Sequence of chain 1.B:
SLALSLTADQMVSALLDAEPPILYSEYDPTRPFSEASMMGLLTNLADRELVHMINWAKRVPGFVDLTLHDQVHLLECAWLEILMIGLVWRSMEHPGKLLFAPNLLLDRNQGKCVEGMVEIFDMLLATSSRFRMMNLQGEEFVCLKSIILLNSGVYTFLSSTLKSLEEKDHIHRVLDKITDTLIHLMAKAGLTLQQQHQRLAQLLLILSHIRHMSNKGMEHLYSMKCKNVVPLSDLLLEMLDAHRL

Binding-site contacts:
Ligand atom OAC contacts residue MET47 of chain 1.B at 3.6 Å.
Ligand atom CAF contacts residue ALA54 of chain 1.B at 4.0 Å (hydrophobic).
Ligand atom CAK contacts residue LEU50 of chain 1.B at 3.8 Å (hydrophobic).
Ligand atom CAA contacts residue TRP87 of chain 1.B at 3.6 Å (hydrophobic).
Ligand atom CAG contacts residue LEU95 of chain 1.B at 4.1 Å (hydrophobic).
Ligand atom NAS contacts residue PHE108 of chain 1.B at 4.1 Å.
Ligand atom CAE contacts residue LEU95 of chain 1.B at 4.0 Å (hydrophobic).
Ligand atom CAJ contacts residue LEU229 of chain 1.B at 4.2 Å (hydrophobic).
Ligand atom OAC contacts residue LEU229 of chain 1.B at 3.2 Å (h-bond).
Ligand atom CAH contacts residue MET125 of chain 1.B at 3.5 Å (hydrophobic).
Ligand atom CAN contacts residue MET125 of chain 1.B at 4.2 Å (hydrophobic).
Ligand atom NAL contacts residue PHE108 of chain 1.B at 3.9 Å.
Ligand atom CAN contacts residue GLY225 of chain 1.B at 4.0 Å.
Ligand atom CAI contacts residue MET125 of chain 1.B at 3.6 Å (hydrophobic).
Ligand atom OAB contacts residue ARG98 of chain 1.B at 3.3 Å (salt-bridge).
Ligand atom CAJ contacts residue MET47 of chain 1.B at 4.1 Å (hydrophobic).
Ligand atom OAB contacts residue LEU91 of chain 1.B at 3.9 Å.
Ligand atom OAB contacts residue GLU57 of chain 1.B at 2.4 Å (salt-bridge).
Ligand atom OAC contacts residue GLY225 of chain 1.B at 3.6 Å.
Ligand atom CAD contacts residue LEU50 of chain 1.B at 4.1 Å (hydrophobic).
Ligand atom CAF contacts residue LEU50 of chain 1.B at 3.6 Å (hydrophobic).
Ligand atom CAM contacts residue ARG98 of chain 1.B at 4.2 Å.
Ligand atom CAN contacts residue LEU229 of chain 1.B at 4.1 Å (hydrophobic).
Ligand atom CAM contacts residue GLU57 of chain 1.B at 3.1 Å.
Ligand atom CAH contacts residue HIS228 of chain 1.B at 3.5 Å.
Ligand atom CAG contacts residue PHE108 of chain 1.B at 3.9 Å (hydrophobic).
Ligand atom CAN contacts residue MET47 of chain 1.B at 4.0 Å (hydrophobic).
Ligand atom OAC contacts residue HIS228 of chain 1.B at 2.7 Å (h-bond).
Ligand atom CAD contacts residue LEU53 of chain 1.B at 4.0 Å (hydrophobic).
Ligand atom CAA contacts residue LEU88 of chain 1.B at 3.4 Å (hydrophobic).
Ligand atom CAN contacts residue HIS228 of chain 1.B at 3.5 Å.
Ligand atom CAD contacts residue ALA54 of chain 1.B at 4.1 Å (hydrophobic).
Ligand atom CAE contacts residue LEU91 of chain 1.B at 3.6 Å (hydrophobic).
Ligand atom CAA contacts residue ALA54 of chain 1.B at 3.6 Å (hydrophobic).
Ligand atom CAF contacts residue PHE108 of chain 1.B at 4.2 Å (hydrophobic).
Ligand atom CAD contacts residue GLU57 of chain 1.B at 3.2 Å.
Ligand atom CAM contacts residue LEU91 of chain 1.B at 3.9 Å (hydrophobic).
Ligand atom CAK contacts residue ALA54 of chain 1.B at 3.6 Å (hydrophobic).
Ligand atom CAA contacts residue LEU91 of chain 1.B at 4.1 Å (hydrophobic).
Ligand atom CAO contacts residue PHE108 of chain 1.B at 3.8 Å (hydrophobic).

This small molecule binds to this protein.
Small molecule (SMILES): CCc1c2cc(O)ccc2nn1-c1ccc(O)cc1